This protein binds this small molecule.
Small molecule (SMILES): N[C@@H](CCC(=O)O)C(=O)O

Sequence of chain 1.G:
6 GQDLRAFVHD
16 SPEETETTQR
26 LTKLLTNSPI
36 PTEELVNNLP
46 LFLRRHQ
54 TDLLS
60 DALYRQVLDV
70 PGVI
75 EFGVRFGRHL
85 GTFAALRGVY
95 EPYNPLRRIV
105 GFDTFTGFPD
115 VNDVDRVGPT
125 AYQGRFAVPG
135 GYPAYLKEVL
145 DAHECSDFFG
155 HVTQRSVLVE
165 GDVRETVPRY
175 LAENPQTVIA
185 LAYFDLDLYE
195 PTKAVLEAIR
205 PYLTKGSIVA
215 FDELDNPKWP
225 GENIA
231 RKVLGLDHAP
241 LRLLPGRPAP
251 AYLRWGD

Binding-site contacts:
Ligand atom OE2 contacts residue TRP223 of chain 1.G at 3.0 Å (h-bond).
Ligand atom CG contacts residue GLU217 of chain 1.G at 3.4 Å.
Ligand atom N contacts residue ASP191 of chain 1.G at 4.1 Å.
Ligand atom O contacts residue ASP216 of chain 1.G at 3.3 Å (salt-bridge).
Ligand atom O contacts residue GLU217 of chain 1.G at 3.2 Å (salt-bridge).
Ligand atom CA contacts residue GLU217 of chain 1.G at 3.6 Å.
Ligand atom CA contacts residue ASP216 of chain 1.G at 3.8 Å.
Ligand atom O contacts residue NA1 of chain 1.NA at 2.9 Å (h-bond).
Ligand atom CD contacts residue TRP223 of chain 1.G at 3.7 Å (hydrophobic).
Ligand atom OE2 contacts residue LYS222 of chain 1.G at 3.8 Å.
Ligand atom N contacts residue GLU217 of chain 1.G at 2.8 Å (salt-bridge).
Ligand atom CG contacts residue TRP223 of chain 1.G at 4.0 Å (hydrophobic).
Ligand atom C contacts residue ASP216 of chain 1.G at 4.0 Å.
Ligand atom C contacts residue GLU217 of chain 1.G at 3.7 Å.
Ligand atom OE1 contacts residue PHE130 of chain 1.G at 3.4 Å.
Ligand atom N contacts residue NA1 of chain 1.NA at 4.0 Å.
Ligand atom C contacts residue NA1 of chain 1.NA at 4.0 Å.
Ligand atom N contacts residue ASP189 of chain 1.G at 3.6 Å (salt-bridge).
Ligand atom O contacts residue EDO1 of chain 1.OA at 3.7 Å.
Ligand atom CB contacts residue GLU217 of chain 1.G at 4.1 Å.
Ligand atom CD contacts residue PHE130 of chain 1.G at 4.0 Å (hydrophobic).
Ligand atom N contacts residue ASP216 of chain 1.G at 2.8 Å (salt-bridge).
Ligand atom CB contacts residue PHE130 of chain 1.G at 4.0 Å (hydrophobic).